Sequence of chain 1.E:
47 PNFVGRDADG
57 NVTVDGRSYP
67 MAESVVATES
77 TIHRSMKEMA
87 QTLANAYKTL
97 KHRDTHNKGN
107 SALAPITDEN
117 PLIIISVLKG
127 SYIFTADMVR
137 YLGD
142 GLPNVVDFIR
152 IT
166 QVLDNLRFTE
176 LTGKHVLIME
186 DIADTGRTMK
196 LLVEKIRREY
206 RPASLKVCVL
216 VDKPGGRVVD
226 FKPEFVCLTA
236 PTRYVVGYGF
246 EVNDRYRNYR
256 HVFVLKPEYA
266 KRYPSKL

This small molecule binds to this protein.
Small molecule (SMILES): Nc1nc2c(ncn2CCN(/C=C/P(=O)(O)O)CCOCP(=O)(O)O)c(=O)[nH]1

Binding-site contacts:
Ligand atom C2 contacts residue VAL240 of chain 1.E at 3.3 Å (hydrophobic).
Ligand atom CAO contacts residue MG1 of chain 1.Q at 3.6 Å.
Ligand atom OAG contacts residue THR190 of chain 1.E at 3.5 Å (h-bond).
Ligand atom N1 contacts residue VAL240 of chain 1.E at 2.6 Å (h-bond).
Ligand atom OAH contacts residue ASP189 of chain 1.E at 3.4 Å.
Ligand atom N1 contacts residue TYR239 of chain 1.E at 3.7 Å.
Ligand atom OAD contacts residue ASP189 of chain 1.E at 2.8 Å (salt-bridge).
Ligand atom OAD contacts residue GLY191 of chain 1.E at 2.9 Å (h-bond).
Ligand atom OAH contacts residue GLY191 of chain 1.E at 3.6 Å.
Ligand atom OAG contacts residue ARG192 of chain 1.E at 3.7 Å.
Ligand atom O6 contacts residue TYR239 of chain 1.E at 3.6 Å.
Ligand atom C5 contacts residue ILE187 of chain 1.E at 3.8 Å (hydrophobic).
Ligand atom OAD contacts residue THR190 of chain 1.E at 3.4 Å (h-bond).
Ligand atom C2 contacts residue TYR239 of chain 1.E at 3.2 Å (hydrophobic).
Ligand atom N2 contacts residue TYR239 of chain 1.E at 3.0 Å (h-bond).
Ligand atom OAT contacts residue THR193 of chain 1.E at 3.4 Å (h-bond).
Ligand atom N7 contacts residue LYS218 of chain 1.E at 3.4 Å (salt-bridge).
Ligand atom N2 contacts residue GLU246 of chain 1.E at 3.0 Å (salt-bridge).
Ligand atom N7 contacts residue ILE187 of chain 1.E at 3.7 Å.
Ligand atom N2 contacts residue VAL240 of chain 1.E at 3.0 Å (h-bond).
Ligand atom PBB contacts residue THR190 of chain 1.E at 3.5 Å.
Ligand atom O6 contacts residue ILE187 of chain 1.E at 3.7 Å.
Ligand atom OAG contacts residue THR193 of chain 1.E at 2.6 Å (h-bond).
Ligand atom O6 contacts residue LYS218 of chain 1.E at 3.0 Å (salt-bridge).
Ligand atom N2 contacts residue PHE245 of chain 1.E at 3.4 Å.
Ligand atom N3 contacts residue TYR239 of chain 1.E at 3.6 Å (h-bond).
Ligand atom O6 contacts residue VAL240 of chain 1.E at 3.0 Å (h-bond).
Ligand atom PBB contacts residue GLY191 of chain 1.E at 3.8 Å.
Ligand atom OAD contacts residue ALA188 of chain 1.E at 3.7 Å.
Ligand atom CAJ contacts residue THR193 of chain 1.E at 3.3 Å.
Ligand atom O6 contacts residue ARG238 of chain 1.E at 3.5 Å (salt-bridge).
Ligand atom C6 contacts residue VAL240 of chain 1.E at 3.6 Å (hydrophobic).
Ligand atom OAC contacts residue THR153 of chain 1.E at 3.4 Å (h-bond).
Ligand atom OAH contacts residue THR190 of chain 1.E at 2.5 Å (h-bond).
Ligand atom C6 contacts residue LYS218 of chain 1.E at 3.8 Å.
Ligand atom OAE contacts residue MG1 of chain 1.Q at 2.6 Å.
Ligand atom C8 contacts residue ASP189 of chain 1.E at 3.9 Å.
Ligand atom PBB contacts residue ASP189 of chain 1.E at 3.6 Å.
Ligand atom CAL contacts residue ILE187 of chain 1.E at 3.8 Å (hydrophobic).
Ligand atom PBA contacts residue MG1 of chain 1.Q at 3.6 Å.